Sequence of chain 1.W:
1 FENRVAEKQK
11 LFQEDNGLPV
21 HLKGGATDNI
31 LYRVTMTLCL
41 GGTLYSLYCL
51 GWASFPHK

The protein below binds the small molecule below.
Small molecule (SMILES): CCCCCCCCCCO[C@@H]1O[C@H](CO)[C@@H](O[C@H]2O[C@H](CO)[C@@H](O)[C@H](O)[C@H]2O)[C@H](O)[C@H]1O

Sequence of chain 1.N:
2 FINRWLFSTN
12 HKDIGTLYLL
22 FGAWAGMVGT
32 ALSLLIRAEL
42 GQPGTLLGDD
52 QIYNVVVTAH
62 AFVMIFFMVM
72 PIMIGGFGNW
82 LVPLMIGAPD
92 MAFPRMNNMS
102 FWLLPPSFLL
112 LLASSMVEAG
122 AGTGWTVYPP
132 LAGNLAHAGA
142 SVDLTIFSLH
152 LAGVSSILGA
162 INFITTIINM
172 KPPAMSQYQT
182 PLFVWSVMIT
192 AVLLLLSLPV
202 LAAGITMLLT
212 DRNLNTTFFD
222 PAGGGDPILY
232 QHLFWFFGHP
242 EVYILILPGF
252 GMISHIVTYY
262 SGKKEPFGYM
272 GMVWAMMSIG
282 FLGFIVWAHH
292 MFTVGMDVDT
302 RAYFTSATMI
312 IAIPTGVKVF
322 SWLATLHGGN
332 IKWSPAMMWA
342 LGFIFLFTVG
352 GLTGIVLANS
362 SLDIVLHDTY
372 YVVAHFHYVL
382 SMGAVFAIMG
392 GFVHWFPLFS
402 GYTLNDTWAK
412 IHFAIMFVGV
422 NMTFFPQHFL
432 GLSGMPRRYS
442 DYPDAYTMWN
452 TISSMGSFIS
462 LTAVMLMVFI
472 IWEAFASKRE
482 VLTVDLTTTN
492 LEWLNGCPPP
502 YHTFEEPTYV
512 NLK

Sequence of chain 1.Y:
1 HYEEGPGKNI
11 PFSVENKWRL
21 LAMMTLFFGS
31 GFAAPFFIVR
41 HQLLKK

Binding-site contacts:
Ligand atom C2 contacts residue LEU44 of chain 1.Y at 4.1 Å (hydrophobic).
Ligand atom O49 contacts residue PHE55 of chain 1.W at 3.3 Å.
Ligand atom O55 contacts residue LEU44 of chain 1.Y at 3.3 Å.
Ligand atom C28 contacts residue ILE38 of chain 1.Y at 4.3 Å (hydrophobic).
Ligand atom C1 contacts residue LEU44 of chain 1.Y at 4.4 Å (hydrophobic).
Ligand atom O1 contacts residue ARG40 of chain 1.Y at 3.8 Å.
Ligand atom C10 contacts residue ARG40 of chain 1.Y at 4.4 Å.
Ligand atom C19 contacts residue HIS41 of chain 1.Y at 4.2 Å.
Ligand atom C2 contacts residue PHE55 of chain 1.W at 3.9 Å (hydrophobic).
Ligand atom C57 contacts residue ARG40 of chain 1.Y at 3.7 Å.
Ligand atom C19 contacts residue PHE37 of chain 1.Y at 4.0 Å (hydrophobic).
Ligand atom C25 contacts residue ILE38 of chain 1.Y at 4.3 Å (hydrophobic).
Ligand atom O16 contacts residue ARG40 of chain 1.Y at 4.0 Å.
Ligand atom C28 contacts residue MET117 of chain 1.N at 4.2 Å (hydrophobic).
Ligand atom C43 contacts residue ALA33 of chain 1.Y at 4.4 Å (hydrophobic).
Ligand atom C6 contacts residue ARG40 of chain 1.Y at 4.0 Å.
Ligand atom O55 contacts residue PHE55 of chain 1.W at 4.2 Å.
Ligand atom C4 contacts residue ARG40 of chain 1.Y at 3.8 Å.
Ligand atom C34 contacts residue ALA34 of chain 1.Y at 4.0 Å (hydrophobic).
Ligand atom C19 contacts residue MET117 of chain 1.N at 4.1 Å (hydrophobic).
Ligand atom C10 contacts residue LEU44 of chain 1.Y at 4.4 Å (hydrophobic).
Ligand atom C25 contacts residue PHE37 of chain 1.Y at 4.2 Å (hydrophobic).
Ligand atom C37 contacts residue ALA34 of chain 1.Y at 3.6 Å (hydrophobic).
Ligand atom C43 contacts residue PHE37 of chain 1.Y at 4.1 Å (hydrophobic).
Ligand atom C25 contacts residue MET117 of chain 1.N at 4.3 Å (hydrophobic).
Ligand atom C1 contacts residue HIS41 of chain 1.Y at 3.5 Å.
Ligand atom O16 contacts residue HIS41 of chain 1.Y at 3.8 Å.
Ligand atom C6 contacts residue HIS41 of chain 1.Y at 4.2 Å.
Ligand atom C40 contacts residue ALA34 of chain 1.Y at 4.1 Å (hydrophobic).
Ligand atom C31 contacts residue ILE38 of chain 1.Y at 4.0 Å (hydrophobic).
Ligand atom C40 contacts residue SER30 of chain 1.Y at 4.3 Å.
Ligand atom C6 contacts residue PHE55 of chain 1.W at 4.3 Å (hydrophobic).
Ligand atom O5 contacts residue ARG40 of chain 1.Y at 3.2 Å (salt-bridge).
Ligand atom C3 contacts residue LEU44 of chain 1.Y at 4.2 Å (hydrophobic).
Ligand atom C1 contacts residue ARG40 of chain 1.Y at 4.1 Å.
Ligand atom O49 contacts residue HIS41 of chain 1.Y at 2.2 Å (h-bond).
Ligand atom C3 contacts residue ARG40 of chain 1.Y at 3.9 Å.
Ligand atom C31 contacts residue ALA34 of chain 1.Y at 4.2 Å (hydrophobic).
Ligand atom C22 contacts residue MET117 of chain 1.N at 3.9 Å (hydrophobic).
Ligand atom C1 contacts residue PHE55 of chain 1.W at 4.2 Å (hydrophobic).